Binding-site contacts:
Ligand atom N4 contacts residue FOL1 of chain 1.E at 0.6 Å (h-bond).
Ligand atom C4 contacts residue PHE35 of chain 1.A at 3.3 Å (hydrophobic).
Ligand atom C2 contacts residue FOL1 of chain 1.E at 0.4 Å.
Ligand atom N8 contacts residue FOL1 of chain 1.E at 0.9 Å (h-bond).
Ligand atom C52 contacts residue GLN36 of chain 1.A at 3.4 Å.
Ligand atom N4 contacts residue ILE8 of chain 1.A at 3.0 Å (h-bond).
Ligand atom C12 contacts residue FOL1 of chain 1.E at 2.5 Å.
Ligand atom C5A contacts residue FOL1 of chain 1.E at 1.3 Å.
Ligand atom C4 contacts residue FOL1 of chain 1.E at 0.6 Å.
Ligand atom C8A contacts residue FOL1 of chain 1.E at 0.8 Å.
Ligand atom N4 contacts residue VAL116 of chain 1.A at 3.3 Å (h-bond).
Ligand atom C22 contacts residue NDP1 of chain 1.C at 3.4 Å.
Ligand atom C7 contacts residue FOL1 of chain 1.E at 2.0 Å.
Ligand atom O5 contacts residue FOL1 of chain 1.E at 1.0 Å.
Ligand atom C14 contacts residue PRO62 of chain 1.A at 3.3 Å (hydrophobic).
Ligand atom O2 contacts residue FOL1 of chain 1.E at 3.3 Å.
Ligand atom C51 contacts residue FOL1 of chain 1.E at 0.8 Å.
Ligand atom C13 contacts residue PRO62 of chain 1.A at 3.4 Å (hydrophobic).
Ligand atom C5 contacts residue FOL1 of chain 1.E at 1.0 Å.
Ligand atom O2 contacts residue ASP22 of chain 1.A at 3.4 Å (salt-bridge).
Ligand atom C15 contacts residue FOL1 of chain 1.E at 1.7 Å.
Ligand atom C21 contacts residue ASP22 of chain 1.A at 3.0 Å.
Ligand atom C21 contacts residue SER60 of chain 1.A at 3.0 Å.
Ligand atom C6 contacts residue FOL1 of chain 1.E at 1.5 Å.
Ligand atom C22 contacts residue ASP22 of chain 1.A at 2.5 Å.
Ligand atom C52 contacts residue FOL1 of chain 1.E at 1.6 Å.
Ligand atom C13 contacts residue FOL1 of chain 1.E at 3.0 Å.
Ligand atom C14 contacts residue FOL1 of chain 1.E at 2.7 Å.
Ligand atom N10 contacts residue FOL1 of chain 1.E at 1.2 Å.
Ligand atom N1 contacts residue GLU31 of chain 1.A at 3.0 Å (salt-bridge).
Ligand atom C16 contacts residue FOL1 of chain 1.E at 0.7 Å.
Ligand atom C22 contacts residue LEU23 of chain 1.A at 3.3 Å (hydrophobic).
Ligand atom C4A contacts residue FOL1 of chain 1.E at 0.8 Å.
Ligand atom C11 contacts residue FOL1 of chain 1.E at 1.3 Å.
Ligand atom C9 contacts residue FOL1 of chain 1.E at 0.8 Å.
Ligand atom N2 contacts residue GLU31 of chain 1.A at 2.9 Å (salt-bridge).
Ligand atom N1 contacts residue FOL1 of chain 1.E at 0.6 Å (h-bond).
Ligand atom C4 contacts residue NDP1 of chain 1.C at 3.4 Å.
Ligand atom N2 contacts residue FOL1 of chain 1.E at 0.4 Å (h-bond).
Ligand atom N3 contacts residue FOL1 of chain 1.E at 0.4 Å (h-bond).

This protein binds this small molecule.
Small molecule (SMILES): CCOc1ccc(OCC)c(NCc2cnc3nc(N)nc(N)c3c2C)c1

Sequence of chain 1.A:
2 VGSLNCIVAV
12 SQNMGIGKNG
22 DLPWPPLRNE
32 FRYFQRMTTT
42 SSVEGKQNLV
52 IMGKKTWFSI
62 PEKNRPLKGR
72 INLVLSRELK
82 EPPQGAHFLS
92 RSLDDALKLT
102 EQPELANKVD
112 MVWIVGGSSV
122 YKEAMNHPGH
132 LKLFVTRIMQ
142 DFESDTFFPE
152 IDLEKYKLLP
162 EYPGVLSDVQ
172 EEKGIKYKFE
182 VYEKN